The protein below binds the small molecule below.
Small molecule (SMILES): CC(=O)N[C@@H]1[C@@H](O)[C@H](O)[C@@H](CO)O[C@H]1O

Binding-site contacts:
Ligand atom C7 contacts residue ASN53 of chain 1.B at 3.7 Å.
Ligand atom C4 contacts residue ASN53 of chain 1.B at 4.2 Å.
Ligand atom O7 contacts residue VAL52 of chain 1.B at 3.9 Å.
Ligand atom C8 contacts residue VAL52 of chain 1.B at 3.8 Å (hydrophobic).
Ligand atom C2 contacts residue ASN53 of chain 1.B at 2.5 Å.
Ligand atom N2 contacts residue ASN53 of chain 1.B at 3.0 Å (h-bond).
Ligand atom O7 contacts residue ASN53 of chain 1.B at 4.0 Å.
Ligand atom C3 contacts residue ASN53 of chain 1.B at 3.8 Å.
Ligand atom O6 contacts residue ASN53 of chain 1.B at 4.4 Å.
Ligand atom C7 contacts residue VAL52 of chain 1.B at 4.0 Å (hydrophobic).
Ligand atom C5 contacts residue ASN53 of chain 1.B at 3.7 Å.
Ligand atom C1 contacts residue ASN53 of chain 1.B at 1.4 Å.
Ligand atom O5 contacts residue ASN53 of chain 1.B at 2.4 Å (h-bond).

Sequence of chain 1.B:
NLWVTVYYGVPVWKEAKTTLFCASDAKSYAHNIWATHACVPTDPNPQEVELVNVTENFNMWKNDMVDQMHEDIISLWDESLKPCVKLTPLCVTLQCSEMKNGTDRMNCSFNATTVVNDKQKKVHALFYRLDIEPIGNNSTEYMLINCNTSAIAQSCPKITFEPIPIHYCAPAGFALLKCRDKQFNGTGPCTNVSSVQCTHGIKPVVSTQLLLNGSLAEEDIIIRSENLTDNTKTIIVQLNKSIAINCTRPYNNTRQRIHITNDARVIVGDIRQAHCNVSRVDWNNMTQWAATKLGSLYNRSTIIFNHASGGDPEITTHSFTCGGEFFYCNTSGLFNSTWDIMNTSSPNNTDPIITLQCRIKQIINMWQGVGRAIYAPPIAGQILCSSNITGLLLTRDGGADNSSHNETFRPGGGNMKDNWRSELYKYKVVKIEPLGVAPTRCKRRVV